Sequence of chain 1.F:
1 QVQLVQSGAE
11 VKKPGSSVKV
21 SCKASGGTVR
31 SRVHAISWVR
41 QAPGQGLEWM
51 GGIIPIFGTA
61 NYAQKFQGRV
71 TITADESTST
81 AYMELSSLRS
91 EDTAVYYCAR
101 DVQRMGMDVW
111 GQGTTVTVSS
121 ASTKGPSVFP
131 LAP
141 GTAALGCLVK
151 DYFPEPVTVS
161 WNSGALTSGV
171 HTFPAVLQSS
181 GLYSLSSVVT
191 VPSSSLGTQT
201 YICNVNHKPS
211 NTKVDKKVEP

Sequence of chain 1.H:
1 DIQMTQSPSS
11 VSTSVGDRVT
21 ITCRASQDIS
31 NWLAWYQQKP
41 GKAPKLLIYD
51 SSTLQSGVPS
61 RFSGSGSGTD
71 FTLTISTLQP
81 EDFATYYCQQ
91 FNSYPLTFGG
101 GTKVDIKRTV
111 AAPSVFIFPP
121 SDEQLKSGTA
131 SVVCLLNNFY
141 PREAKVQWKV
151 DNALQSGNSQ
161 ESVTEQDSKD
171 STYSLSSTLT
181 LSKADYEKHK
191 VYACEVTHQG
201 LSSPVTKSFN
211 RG

Sequence of chain 1.D:
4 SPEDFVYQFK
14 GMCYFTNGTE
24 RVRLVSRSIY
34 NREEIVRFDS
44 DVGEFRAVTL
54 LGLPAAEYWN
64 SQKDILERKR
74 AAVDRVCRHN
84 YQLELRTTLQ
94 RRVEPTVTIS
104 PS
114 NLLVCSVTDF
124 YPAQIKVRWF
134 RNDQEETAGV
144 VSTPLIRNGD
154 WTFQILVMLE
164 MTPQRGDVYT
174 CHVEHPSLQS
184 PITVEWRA

Binding-site contacts:
Ligand atom CD contacts residue SER29 of chain 1.D at 3.5 Å.
Ligand atom CB contacts residue ARG78 of chain 1.D at 3.4 Å.
Ligand atom O contacts residue ASN71 of chain 1.C at 3.1 Å (h-bond).
Ligand atom OE1 contacts residue TRP32 of chain 1.H at 2.8 Å (h-bond).
Ligand atom CB contacts residue TYR25 of chain 1.C at 3.2 Å (hydrophobic).
Ligand atom O contacts residue HIS82 of chain 1.D at 2.9 Å.
Ligand atom C contacts residue ASN83 of chain 1.D at 3.4 Å.
Ligand atom O contacts residue TRP62 of chain 1.D at 3.1 Å.
Ligand atom N contacts residue ASN71 of chain 1.C at 2.8 Å (h-bond).
Ligand atom O contacts residue GLN103 of chain 1.F at 2.7 Å (h-bond).
Ligand atom CA contacts residue ASN71 of chain 1.C at 3.3 Å.
Ligand atom OH contacts residue ARG71 of chain 1.D at 3.0 Å.
Ligand atom O contacts residue TRP62 of chain 1.D at 2.9 Å (h-bond).
Ligand atom O contacts residue ARG78 of chain 1.D at 3.1 Å (salt-bridge).
Ligand atom O contacts residue LYS72 of chain 1.D at 2.9 Å (salt-bridge).
Ligand atom OE2 contacts residue LYS72 of chain 1.D at 2.6 Å (salt-bridge).
Ligand atom NE2 contacts residue TYR10 of chain 1.D at 3.1 Å (h-bond).
Ligand atom CA contacts residue ARG55 of chain 1.C at 3.3 Å.
Ligand atom CD contacts residue ARG55 of chain 1.C at 3.4 Å.
Ligand atom OE1 contacts residue ALA58 of chain 1.D at 3.2 Å.
Ligand atom O contacts residue ARG78 of chain 1.C at 3.4 Å (salt-bridge).
Ligand atom CA contacts residue ASN83 of chain 1.D at 3.2 Å.
Ligand atom CD contacts residue LYS72 of chain 1.D at 3.1 Å.
Ligand atom CD contacts residue GLN103 of chain 1.F at 3.5 Å.
Ligand atom CB contacts residue TYR11 of chain 1.C at 3.4 Å (hydrophobic).
Ligand atom CG contacts residue PHE12 of chain 1.D at 3.5 Å (hydrophobic).
Ligand atom O contacts residue ASN83 of chain 1.D at 2.9 Å (h-bond).
Ligand atom CD2 contacts residue ASN64 of chain 1.C at 3.5 Å.
Ligand atom O contacts residue HIS70 of chain 1.C at 3.0 Å (h-bond).
Ligand atom O contacts residue VAL79 of chain 1.D at 3.4 Å.
Ligand atom OE2 contacts residue SER29 of chain 1.D at 2.7 Å (h-bond).
Ligand atom CD contacts residue ASN64 of chain 1.C at 3.4 Å.
Ligand atom O contacts residue PHE54 of chain 1.C at 3.4 Å.
Ligand atom O contacts residue ARG55 of chain 1.C at 3.2 Å (salt-bridge).
Ligand atom CG contacts residue SER29 of chain 1.D at 3.4 Å.
Ligand atom CB contacts residue ARG55 of chain 1.C at 3.0 Å.
Ligand atom CG contacts residue ARG78 of chain 1.D at 3.4 Å.
Ligand atom O contacts residue VAL29 of chain 1.F at 3.3 Å.
Ligand atom N contacts residue ASN83 of chain 1.D at 2.7 Å (h-bond).
Ligand atom N contacts residue TYR11 of chain 1.C at 2.8 Å (h-bond).

A protein and the small-molecule ligand that binds it are described below.
Small molecule (SMILES): CC(C)C[C@H](NC(=O)[C@H](CCC(=O)O)NC(=O)[C@@H]1CCCN1C(=O)[C@H](CCC(N)=O)NC(=O)[C@@H]1CCCN1C(=O)[C@H](C)NC(=O)[C@H](C)N)C(=O)N1CCC[C@H]1C(=O)N[C@@H](Cc1ccc(O)cc1)C(=O)N1CCC[C@H]1C(=O)N[C@@H](CCC(N)=O)C(=O)N1CCC[C@H]1C(=O)NCC=O

Sequence of chain 1.C:
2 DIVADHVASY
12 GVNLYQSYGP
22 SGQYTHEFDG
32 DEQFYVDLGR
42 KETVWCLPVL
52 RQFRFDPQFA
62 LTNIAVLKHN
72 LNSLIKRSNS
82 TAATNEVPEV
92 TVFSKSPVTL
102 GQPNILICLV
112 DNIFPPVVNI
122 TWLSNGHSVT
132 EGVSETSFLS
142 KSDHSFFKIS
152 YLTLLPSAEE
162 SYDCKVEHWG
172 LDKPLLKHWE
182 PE